This protein binds this small molecule.
Small molecule (SMILES): CC(=O)N[C@H]1[C@H](O[C@H]2[C@H](O)[C@@H](NC(C)=O)CO[C@@H]2CO)O[C@H](CO)[C@@H](O[C@@H]2O[C@H](CO)[C@@H](O)[C@H](O)[C@@H]2O)[C@@H]1O

Sequence of chain 1.D:
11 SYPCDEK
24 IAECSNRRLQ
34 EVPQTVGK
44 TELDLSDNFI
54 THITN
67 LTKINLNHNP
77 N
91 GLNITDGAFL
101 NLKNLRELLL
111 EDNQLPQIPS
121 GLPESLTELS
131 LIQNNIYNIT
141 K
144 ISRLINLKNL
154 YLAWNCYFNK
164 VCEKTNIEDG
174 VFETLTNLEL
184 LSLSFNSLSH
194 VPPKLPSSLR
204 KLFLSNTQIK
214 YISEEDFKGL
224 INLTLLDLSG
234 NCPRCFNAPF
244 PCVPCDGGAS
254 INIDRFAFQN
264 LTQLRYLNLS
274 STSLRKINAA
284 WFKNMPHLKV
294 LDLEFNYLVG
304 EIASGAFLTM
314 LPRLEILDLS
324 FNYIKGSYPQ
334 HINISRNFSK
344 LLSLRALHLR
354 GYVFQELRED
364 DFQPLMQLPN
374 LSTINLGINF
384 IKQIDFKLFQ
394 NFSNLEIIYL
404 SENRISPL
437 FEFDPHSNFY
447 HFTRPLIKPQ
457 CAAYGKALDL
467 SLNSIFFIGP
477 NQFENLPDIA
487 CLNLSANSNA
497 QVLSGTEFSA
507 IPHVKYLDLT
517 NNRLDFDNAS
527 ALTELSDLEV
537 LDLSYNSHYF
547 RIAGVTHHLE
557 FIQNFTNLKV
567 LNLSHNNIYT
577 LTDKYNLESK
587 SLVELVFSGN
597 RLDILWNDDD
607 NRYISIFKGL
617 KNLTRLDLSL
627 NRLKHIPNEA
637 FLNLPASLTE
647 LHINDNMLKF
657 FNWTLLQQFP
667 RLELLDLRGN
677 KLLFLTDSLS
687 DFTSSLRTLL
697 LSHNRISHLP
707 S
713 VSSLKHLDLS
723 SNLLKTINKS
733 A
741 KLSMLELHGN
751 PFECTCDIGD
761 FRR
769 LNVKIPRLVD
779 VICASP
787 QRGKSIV

Binding-site contacts:
Ligand atom C7 contacts residue ASN489 of chain 1.D at 3.4 Å.
Ligand atom C8 contacts residue LYS454 of chain 1.D at 3.6 Å.
Ligand atom C1 contacts residue SER491 of chain 1.D at 4.1 Å.
Ligand atom C7 contacts residue ASP514 of chain 1.D at 3.7 Å.
Ligand atom C3 contacts residue ASP514 of chain 1.D at 4.0 Å.
Ligand atom C5 contacts residue SER467 of chain 1.D at 3.9 Å.
Ligand atom O7 contacts residue ASN489 of chain 1.D at 3.5 Å (h-bond).
Ligand atom O6 contacts residue SER467 of chain 1.D at 3.6 Å.
Ligand atom O7 contacts residue ILE453 of chain 1.D at 3.4 Å.
Ligand atom C5 contacts residue ASN489 of chain 1.D at 3.5 Å.
Ligand atom C2 contacts residue ASN489 of chain 1.D at 2.3 Å.
Ligand atom C2 contacts residue ARG450 of chain 1.D at 3.6 Å.
Ligand atom O7 contacts residue LYS454 of chain 1.D at 3.2 Å (salt-bridge).
Ligand atom O6 contacts residue LYS454 of chain 1.D at 3.7 Å.
Ligand atom C1 contacts residue ASP465 of chain 1.D at 4.1 Å.
Ligand atom C7 contacts residue LYS454 of chain 1.D at 3.9 Å.
Ligand atom C1 contacts residue ARG450 of chain 1.D at 3.9 Å.
Ligand atom O3 contacts residue LYS454 of chain 1.D at 3.3 Å.
Ligand atom C6 contacts residue LEU468 of chain 1.D at 3.8 Å (hydrophobic).
Ligand atom C2 contacts residue ASP514 of chain 1.D at 3.6 Å.
Ligand atom O5 contacts residue SER491 of chain 1.D at 4.1 Å.
Ligand atom C1 contacts residue ASP514 of chain 1.D at 3.6 Å.
Ligand atom C6 contacts residue SER467 of chain 1.D at 3.4 Å.
Ligand atom C1 contacts residue ASN489 of chain 1.D at 1.3 Å.
Ligand atom N2 contacts residue ASN489 of chain 1.D at 2.9 Å (h-bond).
Ligand atom C8 contacts residue CYS457 of chain 1.D at 3.8 Å (hydrophobic).
Ligand atom O5 contacts residue SER467 of chain 1.D at 3.1 Å (h-bond).
Ligand atom N2 contacts residue ASP514 of chain 1.D at 2.8 Å (salt-bridge).
Ligand atom C5 contacts residue SER491 of chain 1.D at 4.2 Å.
Ligand atom O5 contacts residue ASN489 of chain 1.D at 2.2 Å (h-bond).
Ligand atom C1 contacts residue SER467 of chain 1.D at 4.2 Å.
Ligand atom O5 contacts residue ASP465 of chain 1.D at 4.0 Å.
Ligand atom C3 contacts residue ASN489 of chain 1.D at 3.7 Å.
Ligand atom O6 contacts residue LEU468 of chain 1.D at 3.8 Å.
Ligand atom O4 contacts residue ARG450 of chain 1.D at 3.7 Å.
Ligand atom N2 contacts residue LYS454 of chain 1.D at 4.1 Å.
Ligand atom C8 contacts residue TYR512 of chain 1.D at 3.6 Å (hydrophobic).
Ligand atom C4 contacts residue ASN489 of chain 1.D at 4.1 Å.
Ligand atom C8 contacts residue ASP514 of chain 1.D at 3.7 Å.
Ligand atom O2 contacts residue ARG450 of chain 1.D at 2.9 Å (salt-bridge).